A protein and the small-molecule ligand that binds it are described below.
Small molecule (SMILES): CC(C)C[C@H](NC(=O)[C@H](CCc1ccccc1)NC(=O)CN1CCOCC1)C(=O)N[C@@H](Cc1ccccc1)C(=O)N[C@@H](CC(C)C)[C@@H](O)[C@H](C)CO

Binding-site contacts:
Ligand atom C44 contacts residue THR1 of chain 1.K at 3.6 Å.
Ligand atom C18 contacts residue VAL128 of chain 1.L at 3.6 Å (hydrophobic).
Ligand atom C38 contacts residue GLY47 of chain 1.K at 3.7 Å.
Ligand atom O48 contacts residue THR1 of chain 1.K at 2.3 Å (h-bond).
Ligand atom C23 contacts residue THR21 of chain 1.K at 3.6 Å.
Ligand atom C58 contacts residue THR1 of chain 1.K at 2.5 Å.
Ligand atom C59 contacts residue THR1 of chain 1.K at 2.5 Å.
Ligand atom O48 contacts residue GLY47 of chain 1.K at 3.2 Å (h-bond).
Ligand atom C2 contacts residue HIS108 of chain 1.L at 3.4 Å.
Ligand atom C3 contacts residue HIS108 of chain 1.L at 3.2 Å.
Ligand atom C27 contacts residue ALA27 of chain 1.K at 3.5 Å (hydrophobic).
Ligand atom O29 contacts residue SER49 of chain 1.K at 3.0 Å (h-bond).
Ligand atom O60 contacts residue MES1 of chain 1.GA at 2.8 Å (h-bond).
Ligand atom C17 contacts residue ARG101 of chain 1.L at 3.7 Å.
Ligand atom O9 contacts residue PRO127 of chain 1.L at 3.2 Å.
Ligand atom C42 contacts residue THR1 of chain 1.K at 2.4 Å.
Ligand atom O40 contacts residue ALA20 of chain 1.K at 3.4 Å.
Ligand atom C12 contacts residue ASP126 of chain 1.L at 3.0 Å.
Ligand atom C58 contacts residue LYS33 of chain 1.K at 3.4 Å.
Ligand atom C58 contacts residue ARG19 of chain 1.K at 3.1 Å.
Ligand atom C11 contacts residue ASP126 of chain 1.L at 3.3 Å.
Ligand atom C43 contacts residue THR1 of chain 1.K at 2.6 Å.
Ligand atom O40 contacts residue THR21 of chain 1.K at 3.0 Å (h-bond).
Ligand atom C31 contacts residue GLY47 of chain 1.K at 3.3 Å.
Ligand atom N22 contacts residue ASP126 of chain 1.L at 3.3 Å (salt-bridge).
Ligand atom N30 contacts residue THR21 of chain 1.K at 2.9 Å (h-bond).
Ligand atom C51 contacts residue THR1 of chain 1.K at 1.5 Å.
Ligand atom O60 contacts residue THR1 of chain 1.K at 3.0 Å (h-bond).
Ligand atom N41 contacts residue GLY47 of chain 1.K at 2.8 Å (h-bond).
Ligand atom C39 contacts residue GLY47 of chain 1.K at 3.5 Å.
Ligand atom C43 contacts residue GLY47 of chain 1.K at 3.3 Å.
Ligand atom O48 contacts residue MES1 of chain 1.GA at 2.7 Å (h-bond).
Ligand atom N41 contacts residue THR1 of chain 1.K at 3.6 Å.
Ligand atom C47 contacts residue THR1 of chain 1.K at 1.4 Å.
Ligand atom C51 contacts residue TYR170 of chain 1.K at 3.5 Å (hydrophobic).
Ligand atom C16 contacts residue ARG101 of chain 1.L at 3.6 Å.
Ligand atom O1 contacts residue HIS108 of chain 1.L at 3.2 Å.
Ligand atom C5 contacts residue ALA22 of chain 1.K at 3.6 Å (hydrophobic).
Ligand atom C58 contacts residue TYR170 of chain 1.K at 3.1 Å (hydrophobic).
Ligand atom C8 contacts residue PRO127 of chain 1.L at 3.7 Å (hydrophobic).

Sequence of chain 1.L:
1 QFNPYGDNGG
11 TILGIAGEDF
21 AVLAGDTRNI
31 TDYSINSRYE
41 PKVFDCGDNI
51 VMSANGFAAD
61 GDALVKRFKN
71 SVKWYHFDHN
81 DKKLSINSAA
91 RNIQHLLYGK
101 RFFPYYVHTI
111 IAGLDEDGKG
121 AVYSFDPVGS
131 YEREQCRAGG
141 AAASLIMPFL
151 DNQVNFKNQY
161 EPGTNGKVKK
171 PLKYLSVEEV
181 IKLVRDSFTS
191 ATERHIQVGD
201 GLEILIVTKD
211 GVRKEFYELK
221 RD

Sequence of chain 1.K:
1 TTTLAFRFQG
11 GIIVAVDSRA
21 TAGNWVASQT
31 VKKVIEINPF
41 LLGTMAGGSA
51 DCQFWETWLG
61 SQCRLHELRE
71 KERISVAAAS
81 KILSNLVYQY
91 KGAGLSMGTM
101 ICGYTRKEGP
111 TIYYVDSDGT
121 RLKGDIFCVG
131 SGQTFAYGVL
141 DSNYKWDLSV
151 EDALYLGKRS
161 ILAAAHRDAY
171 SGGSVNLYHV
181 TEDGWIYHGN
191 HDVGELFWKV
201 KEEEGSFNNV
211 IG